Sequence of chain 1.A:
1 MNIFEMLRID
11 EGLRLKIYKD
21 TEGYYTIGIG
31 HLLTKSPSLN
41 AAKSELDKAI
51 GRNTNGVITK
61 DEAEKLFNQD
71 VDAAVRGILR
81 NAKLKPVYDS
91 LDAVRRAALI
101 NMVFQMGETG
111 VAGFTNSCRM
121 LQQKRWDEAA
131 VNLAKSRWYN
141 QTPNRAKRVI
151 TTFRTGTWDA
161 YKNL

A protein and the small-molecule ligand that binds it are described below.
Small molecule (SMILES): CC1(C)C=C(CSS(C)(=O)=O)C(C)(C)N1[O]

Binding-site contacts:
Ligand atom C4 contacts residue THR115 of chain 1.A at 4.0 Å.
Ligand atom C6 contacts residue VAL111 of chain 1.A at 3.8 Å (hydrophobic).
Ligand atom C8 contacts residue MET102 of chain 1.A at 4.3 Å (hydrophobic).
Ligand atom C9 contacts residue PHE114 of chain 1.A at 3.8 Å (hydrophobic).
Ligand atom C3 contacts residue PHE114 of chain 1.A at 3.8 Å (hydrophobic).
Ligand atom C8 contacts residue LEU84 of chain 1.A at 4.3 Å (hydrophobic).
Ligand atom C3 contacts residue LEU84 of chain 1.A at 4.4 Å (hydrophobic).
Ligand atom C8 contacts residue VAL103 of chain 1.A at 4.2 Å (hydrophobic).
Ligand atom C4 contacts residue PHE114 of chain 1.A at 3.3 Å (hydrophobic).
Ligand atom C9 contacts residue MET102 of chain 1.A at 3.8 Å (hydrophobic).
Ligand atom C6 contacts residue GLY113 of chain 1.A at 3.5 Å.
Ligand atom C3 contacts residue CYS118 of chain 1.A at 3.4 Å (hydrophobic).
Ligand atom S1 contacts residue PHE114 of chain 1.A at 4.3 Å.
Ligand atom O1 contacts residue VAL111 of chain 1.A at 3.5 Å.
Ligand atom C2 contacts residue PHE114 of chain 1.A at 3.6 Å (hydrophobic).
Ligand atom C8 contacts residue LEU99 of chain 1.A at 3.8 Å (hydrophobic).
Ligand atom C1 contacts residue PHE114 of chain 1.A at 4.4 Å (hydrophobic).
Ligand atom C9 contacts residue MET106 of chain 1.A at 3.9 Å (hydrophobic).
Ligand atom C2 contacts residue CYS118 of chain 1.A at 3.5 Å (hydrophobic).
Ligand atom C4 contacts residue GLY113 of chain 1.A at 4.2 Å.
Ligand atom C4 contacts residue CYS118 of chain 1.A at 2.9 Å (hydrophobic).
Ligand atom C3 contacts residue GLY113 of chain 1.A at 4.4 Å.
Ligand atom N1 contacts residue LEU84 of chain 1.A at 4.4 Å.
Ligand atom C7 contacts residue LEU84 of chain 1.A at 4.0 Å (hydrophobic).
Ligand atom S1 contacts residue CYS118 of chain 1.A at 2.0 Å (h-bond).
Ligand atom C9 contacts residue VAL111 of chain 1.A at 4.3 Å (hydrophobic).
Ligand atom C7 contacts residue ASN81 of chain 1.A at 4.0 Å.
Ligand atom N1 contacts residue VAL111 of chain 1.A at 4.3 Å.
Ligand atom C6 contacts residue PHE114 of chain 1.A at 4.4 Å (hydrophobic).
Ligand atom S1 contacts residue LEU84 of chain 1.A at 3.7 Å.